Sequence of chain 1.B:
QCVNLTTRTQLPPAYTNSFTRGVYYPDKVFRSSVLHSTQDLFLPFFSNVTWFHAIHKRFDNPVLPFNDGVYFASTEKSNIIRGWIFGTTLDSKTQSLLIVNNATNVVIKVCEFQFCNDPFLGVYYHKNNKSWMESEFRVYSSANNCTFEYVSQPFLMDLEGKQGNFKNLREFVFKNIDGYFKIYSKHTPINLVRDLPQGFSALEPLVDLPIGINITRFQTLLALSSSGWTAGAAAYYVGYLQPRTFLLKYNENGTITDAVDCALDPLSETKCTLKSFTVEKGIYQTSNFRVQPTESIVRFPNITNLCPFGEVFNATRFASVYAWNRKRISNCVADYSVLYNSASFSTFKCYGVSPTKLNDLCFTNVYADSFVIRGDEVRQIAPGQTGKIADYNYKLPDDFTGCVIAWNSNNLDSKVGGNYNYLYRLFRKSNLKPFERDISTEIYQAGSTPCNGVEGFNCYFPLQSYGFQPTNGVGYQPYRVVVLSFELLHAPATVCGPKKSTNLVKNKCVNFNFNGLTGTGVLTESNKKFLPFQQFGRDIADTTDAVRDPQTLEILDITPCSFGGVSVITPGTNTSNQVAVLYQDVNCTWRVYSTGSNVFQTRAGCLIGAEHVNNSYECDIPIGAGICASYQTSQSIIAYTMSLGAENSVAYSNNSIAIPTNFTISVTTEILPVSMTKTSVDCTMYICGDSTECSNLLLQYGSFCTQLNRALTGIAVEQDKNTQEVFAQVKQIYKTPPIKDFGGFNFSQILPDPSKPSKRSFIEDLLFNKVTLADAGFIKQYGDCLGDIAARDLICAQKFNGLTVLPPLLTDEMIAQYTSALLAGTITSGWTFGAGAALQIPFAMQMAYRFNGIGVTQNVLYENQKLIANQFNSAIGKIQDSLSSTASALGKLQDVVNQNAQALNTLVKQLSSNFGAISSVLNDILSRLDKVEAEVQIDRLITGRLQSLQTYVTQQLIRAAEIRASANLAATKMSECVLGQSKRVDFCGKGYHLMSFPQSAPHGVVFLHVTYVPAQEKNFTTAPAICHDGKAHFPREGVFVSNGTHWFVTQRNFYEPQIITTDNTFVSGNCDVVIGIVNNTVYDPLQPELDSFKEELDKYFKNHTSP

Binding-site contacts:
Ligand atom O5 contacts residue SER803 of chain 1.B at 3.7 Å.
Ligand atom C2 contacts residue ASN801 of chain 1.B at 2.6 Å.
Ligand atom C4 contacts residue ASN801 of chain 1.B at 4.4 Å.
Ligand atom C3 contacts residue ASN801 of chain 1.B at 3.9 Å.
Ligand atom N2 contacts residue ASN801 of chain 1.B at 3.0 Å (h-bond).
Ligand atom C5 contacts residue ASN801 of chain 1.B at 3.7 Å.
Ligand atom O5 contacts residue ASN801 of chain 1.B at 2.4 Å (h-bond).
Ligand atom O6 contacts residue GLN804 of chain 1.B at 3.5 Å.
Ligand atom C1 contacts residue SER803 of chain 1.B at 3.4 Å.
Ligand atom C5 contacts residue SER803 of chain 1.B at 3.8 Å.
Ligand atom O7 contacts residue ASN801 of chain 1.B at 4.2 Å.
Ligand atom C7 contacts residue ASN801 of chain 1.B at 3.8 Å.
Ligand atom C1 contacts residue ASN801 of chain 1.B at 1.6 Å.

A small-molecule ligand and the protein it binds are described below.
Small molecule (SMILES): CC(=O)N[C@H]1[C@H](O[C@H]2[C@H](O)[C@@H](NC(C)=O)CO[C@@H]2CO)O[C@H](CO)[C@@H](O[C@H]2O[C@H](CO)[C@@H](O)[C@H](O)[C@@H]2O)[C@@H]1O